The small molecule below binds the protein below.
Small molecule (SMILES): C[C@H](N)C(=O)N[C@@H](CCC(N)=O)C(=O)N[C@@H](C)C(=O)N[C@@H](COP(=O)(O)O)C(=O)N[C@@H](CCC(N)=O)C(=O)N[C@@H](CCC(=O)O)C(=O)N[C@@H](Cc1ccc(O)cc1)C(=O)O

Sequence of chain 1.E:
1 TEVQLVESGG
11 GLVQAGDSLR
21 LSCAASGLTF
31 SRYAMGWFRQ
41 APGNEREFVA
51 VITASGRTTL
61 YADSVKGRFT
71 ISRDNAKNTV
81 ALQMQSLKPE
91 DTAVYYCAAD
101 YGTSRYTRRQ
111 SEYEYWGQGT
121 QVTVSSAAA

Binding-site contacts:
Ligand atom O contacts residue ARG109 of chain 1.E at 3.3 Å (salt-bridge).
Ligand atom P contacts residue THR58 of chain 1.E at 3.7 Å.
Ligand atom CZ contacts residue THR107 of chain 1.E at 3.6 Å.
Ligand atom O1P contacts residue THR58 of chain 1.E at 2.6 Å (h-bond).
Ligand atom OH contacts residue GLU112 of chain 1.E at 3.6 Å.
Ligand atom CA contacts residue SER104 of chain 1.E at 3.3 Å.
Ligand atom CZ contacts residue ASP100 of chain 1.E at 3.5 Å.
Ligand atom O1P contacts residue SER55 of chain 1.E at 3.4 Å (h-bond).
Ligand atom CE1 contacts residue ASP100 of chain 1.E at 3.6 Å.
Ligand atom CE1 contacts residue ARG105 of chain 1.E at 3.4 Å.
Ligand atom OE1 contacts residue SER104 of chain 1.E at 3.5 Å (h-bond).
Ligand atom CG contacts residue TYR106 of chain 1.E at 3.5 Å (hydrophobic).
Ligand atom C contacts residue ARG109 of chain 1.E at 3.5 Å.
Ligand atom O contacts residue ARG105 of chain 1.E at 3.2 Å.
Ligand atom O1P contacts residue THR53 of chain 1.E at 2.7 Å (h-bond).
Ligand atom O contacts residue THR107 of chain 1.E at 2.8 Å (h-bond).
Ligand atom OH contacts residue ASP100 of chain 1.E at 2.6 Å (salt-bridge).
Ligand atom OE2 contacts residue ARG108 of chain 1.E at 3.1 Å (salt-bridge).
Ligand atom CA contacts residue TYR106 of chain 1.E at 3.2 Å (hydrophobic).
Ligand atom O2P contacts residue SER55 of chain 1.E at 2.6 Å (h-bond).
Ligand atom N contacts residue TYR106 of chain 1.E at 3.4 Å.
Ligand atom O contacts residue TYR106 of chain 1.E at 3.2 Å (h-bond).
Ligand atom N contacts residue SER104 of chain 1.E at 3.1 Å (h-bond).
Ligand atom OG contacts residue SER104 of chain 1.E at 3.2 Å.
Ligand atom P contacts residue SER55 of chain 1.E at 3.6 Å.
Ligand atom OXT contacts residue ARG109 of chain 1.E at 2.8 Å (salt-bridge).
Ligand atom O contacts residue TYR106 of chain 1.E at 3.7 Å.
Ligand atom C contacts residue THR107 of chain 1.E at 3.7 Å.
Ligand atom C contacts residue TYR106 of chain 1.E at 3.4 Å (hydrophobic).
Ligand atom CB contacts residue TYR106 of chain 1.E at 3.5 Å (hydrophobic).
Ligand atom OH contacts residue THR107 of chain 1.E at 3.6 Å.
Ligand atom CZ contacts residue ARG105 of chain 1.E at 3.6 Å.
Ligand atom OH contacts residue ARG105 of chain 1.E at 3.4 Å.
Ligand atom N contacts residue TYR106 of chain 1.E at 2.9 Å (h-bond).
Ligand atom CB contacts residue SER104 of chain 1.E at 3.7 Å.
Ligand atom CB contacts residue THR58 of chain 1.E at 3.7 Å.
Ligand atom C contacts residue TYR106 of chain 1.E at 3.5 Å (hydrophobic).
Ligand atom CD1 contacts residue TYR106 of chain 1.E at 3.5 Å (hydrophobic).
Ligand atom O1P contacts residue ARG57 of chain 1.E at 3.5 Å.
Ligand atom CE1 contacts residue THR107 of chain 1.E at 3.6 Å.